Sequence of chain 10.C:
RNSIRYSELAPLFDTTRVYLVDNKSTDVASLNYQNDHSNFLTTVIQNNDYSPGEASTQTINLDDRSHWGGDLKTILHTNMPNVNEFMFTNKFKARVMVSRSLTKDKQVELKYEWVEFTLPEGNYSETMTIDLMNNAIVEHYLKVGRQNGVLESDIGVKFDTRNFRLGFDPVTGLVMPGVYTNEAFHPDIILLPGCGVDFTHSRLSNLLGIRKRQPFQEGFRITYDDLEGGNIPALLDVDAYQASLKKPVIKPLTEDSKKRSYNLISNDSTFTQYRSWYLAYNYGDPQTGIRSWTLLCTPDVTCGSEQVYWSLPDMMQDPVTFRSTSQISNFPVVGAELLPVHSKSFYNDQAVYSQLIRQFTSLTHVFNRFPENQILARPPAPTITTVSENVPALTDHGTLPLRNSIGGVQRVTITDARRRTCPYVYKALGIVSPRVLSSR

Binding-site contacts:
Ligand atom CZ contacts residue HIS446 of chain 10.B at 3.7 Å.
Ligand atom OD1 contacts residue GLU155 of chain 10.B at 3.8 Å.
Ligand atom CZ contacts residue THR445 of chain 10.B at 3.4 Å.
Ligand atom CD1 contacts residue PRO180 of chain 10.C at 3.5 Å (hydrophobic).
Ligand atom CZ contacts residue ASP172 of chain 10.C at 3.6 Å.
Ligand atom CG contacts residue TYR244 of chain 10.C at 3.4 Å (hydrophobic).
Ligand atom OD2 contacts residue LYS339 of chain 10.B at 3.6 Å.
Ligand atom CG contacts residue PRO452 of chain 10.B at 3.5 Å (hydrophobic).
Ligand atom CG1 contacts residue GLU155 of chain 10.B at 3.8 Å.
Ligand atom CB contacts residue PRO452 of chain 10.B at 3.9 Å (hydrophobic).
Ligand atom O contacts residue HIS446 of chain 10.B at 2.8 Å.
Ligand atom CG2 contacts residue GLU155 of chain 10.B at 3.7 Å.
Ligand atom OD1 contacts residue LYS339 of chain 10.B at 2.9 Å (salt-bridge).
Ligand atom CE1 contacts residue PRO180 of chain 10.C at 3.2 Å (hydrophobic).
Ligand atom OH contacts residue THR445 of chain 10.B at 3.2 Å.
Ligand atom CB contacts residue LYS339 of chain 10.B at 2.9 Å.
Ligand atom CE2 contacts residue HIS446 of chain 10.B at 3.5 Å.
Ligand atom CA contacts residue LYS339 of chain 10.B at 3.1 Å.
Ligand atom CG contacts residue GLU155 of chain 10.B at 3.8 Å.
Ligand atom ND2 contacts residue GLU155 of chain 10.B at 3.1 Å (salt-bridge).
Ligand atom C contacts residue HIS446 of chain 10.B at 3.4 Å.
Ligand atom CE1 contacts residue ARG149 of chain 10.B at 3.6 Å.
Ligand atom CE1 contacts residue THR445 of chain 10.B at 3.3 Å.
Ligand atom CG2 contacts residue LEU145 of chain 10.B at 3.8 Å (hydrophobic).
Ligand atom CG contacts residue ARG450 of chain 10.B at 3.5 Å.
Ligand atom OH contacts residue HIS446 of chain 10.B at 3.1 Å (h-bond).
Ligand atom CE2 contacts residue MET179 of chain 10.C at 3.8 Å (hydrophobic).
Ligand atom CG contacts residue LYS339 of chain 10.B at 3.8 Å.
Ligand atom OH contacts residue MET179 of chain 10.C at 3.4 Å.
Ligand atom O contacts residue ARG149 of chain 10.B at 2.6 Å (salt-bridge).
Ligand atom CD contacts residue ARG450 of chain 10.B at 2.9 Å.
Ligand atom O contacts residue ARG450 of chain 10.B at 3.3 Å (salt-bridge).
Ligand atom CB contacts residue ARG450 of chain 10.B at 3.6 Å.
Ligand atom CG1 contacts residue ARG450 of chain 10.B at 3.4 Å.
Ligand atom CG1 contacts residue PHE451 of chain 10.B at 3.4 Å (hydrophobic).
Ligand atom CZ contacts residue ARG149 of chain 10.B at 3.8 Å.
Ligand atom C contacts residue ARG149 of chain 10.B at 3.8 Å.
Ligand atom CA contacts residue GLU155 of chain 10.B at 3.9 Å.
Ligand atom CB contacts residue GLN245 of chain 10.C at 3.8 Å.
Ligand atom OH contacts residue LEU239 of chain 10.C at 3.9 Å.

Sequence of chain 10.B:
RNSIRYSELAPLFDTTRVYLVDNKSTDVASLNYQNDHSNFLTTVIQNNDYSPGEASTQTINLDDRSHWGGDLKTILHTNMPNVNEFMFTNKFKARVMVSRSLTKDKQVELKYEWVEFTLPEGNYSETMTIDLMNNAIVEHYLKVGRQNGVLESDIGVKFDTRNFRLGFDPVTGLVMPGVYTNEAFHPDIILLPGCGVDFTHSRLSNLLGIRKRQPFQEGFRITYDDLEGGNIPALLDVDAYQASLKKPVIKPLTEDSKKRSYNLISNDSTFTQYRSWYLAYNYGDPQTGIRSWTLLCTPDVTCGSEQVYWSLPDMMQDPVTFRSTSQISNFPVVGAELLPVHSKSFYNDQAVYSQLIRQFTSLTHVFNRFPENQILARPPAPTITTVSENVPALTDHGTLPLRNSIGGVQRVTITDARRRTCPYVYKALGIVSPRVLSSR

A protein and the small-molecule ligand that binds it are described below.
Small molecule (SMILES): CC(C)[C@H](NC(=O)[C@@H]1CCCN1C(=O)[C@H](CC(N)=O)NC(=O)[C@H](Cc1ccccc1)NC(=O)[C@@H](N)[C@@H](C)O)C(=O)N[C@@H](Cc1ccc(O)cc1)C(=O)N1CCC[C@H]1C(=O)N[C@@H](Cc1ccc(O)cc1)C(=O)N[C@@H](CC(=O)O)C(=O)N[C@H](C=O)[C@@H](C)O